Binding-site contacts:
Ligand atom C10 contacts residue HEM1 of chain 1.J at 3.4 Å.
Ligand atom C06 contacts residue GLU324 of chain 1.B at 3.5 Å.
Ligand atom N02 contacts residue TRP319 of chain 1.B at 2.8 Å (h-bond).
Ligand atom N02 contacts residue GLU324 of chain 1.B at 2.7 Å (salt-bridge).
Ligand atom C07 contacts residue GLY318 of chain 1.B at 3.9 Å.
Ligand atom C07 contacts residue HEM1 of chain 1.J at 3.5 Å.
Ligand atom C02 contacts residue GLU324 of chain 1.B at 3.5 Å.
Ligand atom C3' contacts residue HEM1 of chain 1.J at 3.9 Å.
Ligand atom O11 contacts residue HEM1 of chain 1.J at 3.5 Å (h-bond).
Ligand atom N22 contacts residue LEU68 of chain 1.B at 3.4 Å.
Ligand atom C2' contacts residue HEM1 of chain 1.J at 3.3 Å.
Ligand atom C07 contacts residue PRO297 of chain 1.B at 4.0 Å (hydrophobic).
Ligand atom N02 contacts residue HEM1 of chain 1.J at 3.4 Å.
Ligand atom C02 contacts residue TRP319 of chain 1.B at 3.8 Å (hydrophobic).
Ligand atom N1' contacts residue HEM1 of chain 1.J at 2.8 Å (h-bond).
Ligand atom O09 contacts residue VAL299 of chain 1.B at 3.6 Å.
Ligand atom C07 contacts residue PHE316 of chain 1.B at 3.7 Å (hydrophobic).
Ligand atom C08 contacts residue HEM1 of chain 1.J at 3.5 Å.
Ligand atom C03 contacts residue HEM1 of chain 1.J at 3.4 Å.
Ligand atom C12 contacts residue HEM1 of chain 1.J at 3.7 Å.
Ligand atom C5' contacts residue HEM1 of chain 1.J at 3.3 Å.
Ligand atom N01 contacts residue GLU324 of chain 1.B at 2.6 Å (salt-bridge).
Ligand atom C02 contacts residue PRO297 of chain 1.B at 3.9 Å (hydrophobic).
Ligand atom C10 contacts residue VAL299 of chain 1.B at 3.8 Å (hydrophobic).
Ligand atom C23 contacts residue LEU68 of chain 1.B at 4.0 Å (hydrophobic).
Ligand atom N02 contacts residue MET321 of chain 1.B at 3.9 Å.
Ligand atom C27 contacts residue TRP37 of chain 1.A at 3.6 Å (hydrophobic).
Ligand atom C22 contacts residue TYR438 of chain 1.B at 3.9 Å (hydrophobic).
Ligand atom N02 contacts residue TYR320 of chain 1.B at 3.6 Å.
Ligand atom O09 contacts residue HEM1 of chain 1.J at 3.6 Å (h-bond).
Ligand atom N02 contacts residue PRO297 of chain 1.B at 4.0 Å.
Ligand atom N22 contacts residue TYR438 of chain 1.B at 3.3 Å.
Ligand atom C4' contacts residue HEM1 of chain 1.J at 3.7 Å.
Ligand atom C03 contacts residue PRO297 of chain 1.B at 3.9 Å (hydrophobic).
Ligand atom N21 contacts residue TYR438 of chain 1.B at 3.4 Å.
Ligand atom C24 contacts residue TRP37 of chain 1.A at 3.9 Å (hydrophobic).
Ligand atom C08 contacts residue GLU324 of chain 1.B at 3.4 Å.
Ligand atom C02 contacts residue HEM1 of chain 1.J at 3.7 Å.
Ligand atom C05 contacts residue VAL299 of chain 1.B at 3.7 Å (hydrophobic).
Ligand atom C04 contacts residue HEM1 of chain 1.J at 3.8 Å.

Sequence of chain 1.B:
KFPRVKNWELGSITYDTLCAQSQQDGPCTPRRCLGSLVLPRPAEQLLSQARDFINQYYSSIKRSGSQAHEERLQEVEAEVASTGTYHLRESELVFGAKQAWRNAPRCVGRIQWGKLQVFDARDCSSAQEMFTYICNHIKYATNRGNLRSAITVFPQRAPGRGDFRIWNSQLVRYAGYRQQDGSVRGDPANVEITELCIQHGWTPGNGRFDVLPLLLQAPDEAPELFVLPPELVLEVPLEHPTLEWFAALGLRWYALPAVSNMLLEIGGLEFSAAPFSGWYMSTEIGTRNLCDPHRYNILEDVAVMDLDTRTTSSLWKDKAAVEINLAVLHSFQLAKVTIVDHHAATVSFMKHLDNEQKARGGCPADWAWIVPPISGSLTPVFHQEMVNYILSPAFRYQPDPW

The small molecule below binds the protein below.
Small molecule (SMILES): Cc1cc(N)nc(COC[C@H]2C[C@H](OCc3cc(C)cc(N)n3)CN2)c1

Sequence of chain 1.A:
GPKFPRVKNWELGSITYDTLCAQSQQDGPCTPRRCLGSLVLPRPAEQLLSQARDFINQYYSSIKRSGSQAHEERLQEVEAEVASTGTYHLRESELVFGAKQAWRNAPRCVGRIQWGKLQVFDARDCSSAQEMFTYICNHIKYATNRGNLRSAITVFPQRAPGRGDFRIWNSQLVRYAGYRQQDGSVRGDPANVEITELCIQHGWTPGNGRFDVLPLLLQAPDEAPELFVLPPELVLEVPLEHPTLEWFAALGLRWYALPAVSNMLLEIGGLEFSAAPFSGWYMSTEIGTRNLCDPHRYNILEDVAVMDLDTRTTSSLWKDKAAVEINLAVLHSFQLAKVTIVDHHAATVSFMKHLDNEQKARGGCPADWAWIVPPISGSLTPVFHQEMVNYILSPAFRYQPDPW